Sequence of chain 41.L:
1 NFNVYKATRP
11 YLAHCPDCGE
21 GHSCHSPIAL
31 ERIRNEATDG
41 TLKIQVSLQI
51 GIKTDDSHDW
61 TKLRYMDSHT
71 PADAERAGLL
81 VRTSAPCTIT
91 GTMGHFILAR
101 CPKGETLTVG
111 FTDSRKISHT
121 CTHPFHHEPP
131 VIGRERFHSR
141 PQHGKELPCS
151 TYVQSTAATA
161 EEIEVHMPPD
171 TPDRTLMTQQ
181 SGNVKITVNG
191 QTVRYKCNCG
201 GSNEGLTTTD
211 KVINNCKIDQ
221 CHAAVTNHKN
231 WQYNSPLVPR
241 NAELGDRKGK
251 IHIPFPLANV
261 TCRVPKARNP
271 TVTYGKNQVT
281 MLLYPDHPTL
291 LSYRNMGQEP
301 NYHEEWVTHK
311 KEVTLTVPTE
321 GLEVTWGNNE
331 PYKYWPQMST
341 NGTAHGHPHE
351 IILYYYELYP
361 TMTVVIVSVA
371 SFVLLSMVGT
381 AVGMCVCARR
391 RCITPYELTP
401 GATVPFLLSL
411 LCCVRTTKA

Binding-site contacts:
Ligand atom C5 contacts residue ASN259 of chain 41.L at 3.7 Å.
Ligand atom C2 contacts residue ASN259 of chain 41.L at 2.4 Å.
Ligand atom O7 contacts residue ASN259 of chain 41.L at 2.9 Å (h-bond).
Ligand atom C4 contacts residue ASN259 of chain 41.L at 4.2 Å.
Ligand atom N2 contacts residue ASN259 of chain 41.L at 2.9 Å (h-bond).
Ligand atom O7 contacts residue LYS181 of chain 41.K at 4.3 Å.
Ligand atom C8 contacts residue ASN259 of chain 41.L at 4.4 Å.
Ligand atom C8 contacts residue LYS181 of chain 41.K at 4.3 Å.
Ligand atom O6 contacts residue ASN259 of chain 41.L at 4.2 Å.
Ligand atom O7 contacts residue THR116 of chain 41.K at 3.9 Å.
Ligand atom C3 contacts residue ASN259 of chain 41.L at 3.8 Å.
Ligand atom C7 contacts residue ASN259 of chain 41.L at 3.1 Å.
Ligand atom C1 contacts residue ASN259 of chain 41.L at 1.4 Å.
Ligand atom O5 contacts residue ASN259 of chain 41.L at 2.3 Å (h-bond).

Sequence of chain 41.K:
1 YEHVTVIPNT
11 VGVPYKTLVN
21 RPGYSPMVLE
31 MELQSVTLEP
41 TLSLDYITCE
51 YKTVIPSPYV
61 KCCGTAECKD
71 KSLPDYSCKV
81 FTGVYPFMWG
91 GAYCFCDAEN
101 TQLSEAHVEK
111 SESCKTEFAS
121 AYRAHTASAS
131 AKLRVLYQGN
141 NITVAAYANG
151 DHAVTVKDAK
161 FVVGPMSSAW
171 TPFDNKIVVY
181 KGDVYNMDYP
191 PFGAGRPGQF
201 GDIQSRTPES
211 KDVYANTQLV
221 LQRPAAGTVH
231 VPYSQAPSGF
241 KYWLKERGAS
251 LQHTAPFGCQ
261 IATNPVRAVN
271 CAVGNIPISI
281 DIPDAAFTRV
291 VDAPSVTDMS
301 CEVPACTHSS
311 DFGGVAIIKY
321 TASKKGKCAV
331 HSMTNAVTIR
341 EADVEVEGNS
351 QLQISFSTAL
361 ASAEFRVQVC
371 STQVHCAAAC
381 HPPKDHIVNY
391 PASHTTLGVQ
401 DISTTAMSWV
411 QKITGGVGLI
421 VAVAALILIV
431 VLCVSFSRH

The small molecule below binds the protein below.
Small molecule (SMILES): CC(=O)N[C@@H]1[C@@H](O)[C@H](O)[C@@H](CO)O[C@H]1O